Sequence of chain 1.A:
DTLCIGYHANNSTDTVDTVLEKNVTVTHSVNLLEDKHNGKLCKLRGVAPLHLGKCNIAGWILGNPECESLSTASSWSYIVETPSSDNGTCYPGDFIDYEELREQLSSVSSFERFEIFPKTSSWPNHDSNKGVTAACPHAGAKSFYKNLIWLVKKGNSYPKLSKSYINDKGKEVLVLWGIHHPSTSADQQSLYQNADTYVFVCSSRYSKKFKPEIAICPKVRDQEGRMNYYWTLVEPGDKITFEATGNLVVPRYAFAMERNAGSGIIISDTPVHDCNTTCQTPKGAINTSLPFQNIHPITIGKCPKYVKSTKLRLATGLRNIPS

Binding-site contacts:
Ligand atom C7 contacts residue GLU68 of chain 1.A at 3.9 Å.
Ligand atom O7 contacts residue ASN66 of chain 1.A at 3.0 Å (h-bond).
Ligand atom O7 contacts residue CYS92 of chain 1.A at 3.6 Å.
Ligand atom C7 contacts residue CYS92 of chain 1.A at 4.1 Å (hydrophobic).
Ligand atom C3 contacts residue ASN89 of chain 1.A at 3.6 Å.
Ligand atom C8 contacts residue CYS92 of chain 1.A at 3.8 Å (hydrophobic).
Ligand atom N2 contacts residue ASN89 of chain 1.A at 2.7 Å (h-bond).
Ligand atom C7 contacts residue ARG223 of chain 1.A at 3.9 Å.
Ligand atom C2 contacts residue ARG223 of chain 1.A at 4.1 Å.
Ligand atom C8 contacts residue PRO139 of chain 1.A at 3.5 Å (hydrophobic).
Ligand atom C8 contacts residue PRO67 of chain 1.A at 4.1 Å (hydrophobic).
Ligand atom N2 contacts residue GLU68 of chain 1.A at 3.4 Å.
Ligand atom C8 contacts residue ASN66 of chain 1.A at 3.4 Å.
Ligand atom N2 contacts residue ASN66 of chain 1.A at 4.3 Å.
Ligand atom C5 contacts residue ASN89 of chain 1.A at 3.6 Å.
Ligand atom C8 contacts residue GLU68 of chain 1.A at 4.2 Å.
Ligand atom O6 contacts residue PRO139 of chain 1.A at 3.8 Å.
Ligand atom C8 contacts residue ALA137 of chain 1.A at 4.4 Å (hydrophobic).
Ligand atom N2 contacts residue ARG223 of chain 1.A at 4.2 Å.
Ligand atom O5 contacts residue ASN89 of chain 1.A at 2.4 Å (h-bond).
Ligand atom C1 contacts residue ASN89 of chain 1.A at 1.4 Å.
Ligand atom C3 contacts residue GLU68 of chain 1.A at 4.4 Å.
Ligand atom C1 contacts residue GLU68 of chain 1.A at 3.9 Å.
Ligand atom O7 contacts residue ARG223 of chain 1.A at 4.0 Å.
Ligand atom O3 contacts residue ARG223 of chain 1.A at 3.1 Å (salt-bridge).
Ligand atom C2 contacts residue GLU68 of chain 1.A at 4.2 Å.
Ligand atom C8 contacts residue CYS138 of chain 1.A at 3.7 Å (hydrophobic).
Ligand atom O7 contacts residue ASN89 of chain 1.A at 2.7 Å (h-bond).
Ligand atom O3 contacts residue PRO139 of chain 1.A at 3.9 Å.
Ligand atom C7 contacts residue ASN66 of chain 1.A at 3.6 Å.
Ligand atom C2 contacts residue ASN89 of chain 1.A at 2.2 Å.
Ligand atom C8 contacts residue ASN89 of chain 1.A at 4.4 Å.
Ligand atom C4 contacts residue ASN89 of chain 1.A at 4.2 Å.
Ligand atom C6 contacts residue ASP88 of chain 1.A at 4.4 Å.
Ligand atom C3 contacts residue ARG223 of chain 1.A at 4.2 Å.
Ligand atom C7 contacts residue ASN89 of chain 1.A at 3.0 Å.
Ligand atom C8 contacts residue ARG223 of chain 1.A at 4.3 Å.
Ligand atom O5 contacts residue ASP88 of chain 1.A at 4.0 Å.
Ligand atom O6 contacts residue ASP88 of chain 1.A at 4.0 Å.
Ligand atom N2 contacts residue PRO139 of chain 1.A at 4.3 Å.

A protein and the small-molecule ligand that binds it are described below.
Small molecule (SMILES): CC(=O)N[C@H]1[C@H](O[C@H]2[C@H](O)[C@@H](NC(C)=O)CO[C@@H]2CO)O[C@H](CO)[C@@H](O)[C@@H]1O